Sequence of chain 1.D:
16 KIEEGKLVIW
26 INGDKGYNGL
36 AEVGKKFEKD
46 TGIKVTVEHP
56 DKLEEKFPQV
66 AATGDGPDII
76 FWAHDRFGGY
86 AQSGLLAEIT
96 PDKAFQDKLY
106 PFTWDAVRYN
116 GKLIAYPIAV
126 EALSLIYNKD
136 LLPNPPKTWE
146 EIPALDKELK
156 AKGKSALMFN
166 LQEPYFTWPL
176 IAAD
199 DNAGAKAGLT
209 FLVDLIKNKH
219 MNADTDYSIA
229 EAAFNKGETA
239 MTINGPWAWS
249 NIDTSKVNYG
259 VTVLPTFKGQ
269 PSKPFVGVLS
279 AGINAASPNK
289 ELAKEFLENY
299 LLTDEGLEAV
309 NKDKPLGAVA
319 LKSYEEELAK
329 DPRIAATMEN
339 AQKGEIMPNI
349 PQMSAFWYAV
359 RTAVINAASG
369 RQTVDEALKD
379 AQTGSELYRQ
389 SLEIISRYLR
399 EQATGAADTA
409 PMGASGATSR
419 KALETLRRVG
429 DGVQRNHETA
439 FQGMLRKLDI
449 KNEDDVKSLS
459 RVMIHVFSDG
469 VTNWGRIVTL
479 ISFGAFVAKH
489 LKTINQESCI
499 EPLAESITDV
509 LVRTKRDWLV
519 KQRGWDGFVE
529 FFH

This small molecule binds to this protein.
Small molecule (SMILES): Cc1c(Cl)c2c(Cl)c(C)c1-c1c(-c3ccc(F)cc3)sc3ncnc(c13)O[C@@H](C(=O)O)Cc1cc(ccc1OCc1ccnc(-c3ccc(OC[C@H]4COCCO4)cc3)n1)OC[C@@H](CN1CCN(C)CC1)O2

Binding-site contacts:
Ligand atom C19 contacts residue PHE481 of chain 1.D at 3.7 Å (hydrophobic).
Ligand atom CL1 contacts residue ALA438 of chain 1.D at 3.6 Å.
Ligand atom C1 contacts residue VAL431 of chain 1.D at 3.7 Å (hydrophobic).
Ligand atom C21 contacts residue MET442 of chain 1.D at 3.6 Å (hydrophobic).
Ligand atom N4 contacts residue ARG474 of chain 1.D at 3.8 Å.
Ligand atom F1 contacts residue MET442 of chain 1.D at 3.0 Å.
Ligand atom O4 contacts residue ARG474 of chain 1.D at 3.3 Å (salt-bridge).
Ligand atom C11 contacts residue HIS435 of chain 1.D at 3.8 Å.
Ligand atom C16 contacts residue VAL464 of chain 1.D at 3.5 Å (hydrophobic).
Ligand atom C37 contacts residue HIS435 of chain 1.D at 3.7 Å.
Ligand atom C15 contacts residue ARG474 of chain 1.D at 3.3 Å.
Ligand atom N3 contacts residue PHE465 of chain 1.D at 3.7 Å.
Ligand atom C41 contacts residue ALA438 of chain 1.D at 3.9 Å (hydrophobic).
Ligand atom C40 contacts residue ALA438 of chain 1.D at 3.7 Å (hydrophobic).
Ligand atom C9 contacts residue THR477 of chain 1.D at 3.8 Å.
Ligand atom C20 contacts residue LEU457 of chain 1.D at 3.9 Å (hydrophobic).
Ligand atom C49 contacts residue VAL464 of chain 1.D at 3.6 Å (hydrophobic).
Ligand atom N2 contacts residue GLY473 of chain 1.D at 3.6 Å (h-bond).
Ligand atom CL1 contacts residue PHE439 of chain 1.D at 3.8 Å.
Ligand atom C36 contacts residue PHE439 of chain 1.D at 3.5 Å (hydrophobic).
Ligand atom C4 contacts residue PHE530 of chain 1.D at 3.6 Å (hydrophobic).
Ligand atom C11 contacts residue THR477 of chain 1.D at 3.6 Å.
Ligand atom N1 contacts residue THR477 of chain 1.D at 3.5 Å (h-bond).
Ligand atom C33 contacts residue PHE481 of chain 1.D at 3.5 Å (hydrophobic).
Ligand atom CL1 contacts residue MET442 of chain 1.D at 3.6 Å.
Ligand atom C20 contacts residue PHE481 of chain 1.D at 3.6 Å (hydrophobic).
Ligand atom C26 contacts residue ARG474 of chain 1.D at 3.5 Å.
Ligand atom S1 contacts residue VAL464 of chain 1.D at 3.8 Å.
Ligand atom C17 contacts residue VAL464 of chain 1.D at 3.8 Å (hydrophobic).
Ligand atom O3 contacts residue ARG474 of chain 1.D at 3.0 Å (salt-bridge).
Ligand atom C8 contacts residue THR477 of chain 1.D at 3.4 Å.
Ligand atom C7 contacts residue GLY473 of chain 1.D at 3.9 Å.
Ligand atom C36 contacts residue HIS435 of chain 1.D at 3.7 Å.
Ligand atom F1 contacts residue LEU446 of chain 1.D at 3.4 Å.
Ligand atom C19 contacts residue MET461 of chain 1.D at 3.8 Å (hydrophobic).
Ligand atom C14 contacts residue THR477 of chain 1.D at 3.6 Å.
Ligand atom C22 contacts residue MET442 of chain 1.D at 3.7 Å (hydrophobic).
Ligand atom O6 contacts residue ALA438 of chain 1.D at 3.3 Å.
Ligand atom S1 contacts residue MET461 of chain 1.D at 3.7 Å.
Ligand atom N4 contacts residue THR477 of chain 1.D at 3.5 Å.